Sequence of chain 1.A:
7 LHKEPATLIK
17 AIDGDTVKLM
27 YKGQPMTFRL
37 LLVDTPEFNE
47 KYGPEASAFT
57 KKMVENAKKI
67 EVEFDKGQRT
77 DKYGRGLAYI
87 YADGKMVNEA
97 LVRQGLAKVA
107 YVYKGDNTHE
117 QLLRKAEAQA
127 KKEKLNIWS

Binding-site contacts:
Ligand atom O2 contacts residue TYR109 of chain 1.A at 3.9 Å.
Ligand atom O2 contacts residue ASP77 of chain 1.A at 3.8 Å.
Ligand atom O4P contacts residue ARG81 of chain 1.A at 2.8 Å (salt-bridge).
Ligand atom C4 contacts residue TYR109 of chain 1.A at 3.6 Å (hydrophobic).
Ligand atom C4 contacts residue LEU83 of chain 1.A at 3.8 Å (hydrophobic).
Ligand atom O1P contacts residue LYS78 of chain 1.A at 2.5 Å (salt-bridge).
Ligand atom O4 contacts residue LEU37 of chain 1.A at 3.8 Å.
Ligand atom C4' contacts residue ARG81 of chain 1.A at 3.8 Å.
Ligand atom C5 contacts residue TYR107 of chain 1.A at 4.0 Å (hydrophobic).
Ligand atom O6P contacts residue CA1 of chain 1.B at 3.3 Å.
Ligand atom C5M contacts residue ARG35 of chain 1.A at 3.7 Å.
Ligand atom C2 contacts residue ASP77 of chain 1.A at 4.0 Å.
Ligand atom O5' contacts residue ARG35 of chain 1.A at 3.7 Å.
Ligand atom O1P contacts residue TYR79 of chain 1.A at 3.5 Å (h-bond).
Ligand atom P2 contacts residue ARG35 of chain 1.A at 3.6 Å.
Ligand atom O6P contacts residue TYR107 of chain 1.A at 3.9 Å.
Ligand atom C2' contacts residue TYR109 of chain 1.A at 3.5 Å (hydrophobic).
Ligand atom C5M contacts residue TYR107 of chain 1.A at 3.8 Å (hydrophobic).
Ligand atom C3' contacts residue TYR107 of chain 1.A at 4.0 Å (hydrophobic).
Ligand atom O3' contacts residue LYS78 of chain 1.A at 3.3 Å (salt-bridge).
Ligand atom C5' contacts residue ARG81 of chain 1.A at 4.0 Å.
Ligand atom O4 contacts residue LEU83 of chain 1.A at 3.6 Å.
Ligand atom P1 contacts residue LYS78 of chain 1.A at 3.5 Å.
Ligand atom O4' contacts residue ARG81 of chain 1.A at 3.0 Å (salt-bridge).
Ligand atom C5 contacts residue LEU83 of chain 1.A at 4.0 Å (hydrophobic).
Ligand atom O4P contacts residue ARG35 of chain 1.A at 2.9 Å (salt-bridge).
Ligand atom P1 contacts residue TYR79 of chain 1.A at 3.5 Å.
Ligand atom N3 contacts residue LEU83 of chain 1.A at 3.8 Å.
Ligand atom C5M contacts residue LEU36 of chain 1.A at 4.0 Å (hydrophobic).
Ligand atom P2 contacts residue ARG81 of chain 1.A at 4.0 Å.
Ligand atom C5' contacts residue TYR107 of chain 1.A at 3.5 Å (hydrophobic).
Ligand atom O6P contacts residue ARG35 of chain 1.A at 2.8 Å (salt-bridge).
Ligand atom O5' contacts residue ARG81 of chain 1.A at 3.0 Å (salt-bridge).
Ligand atom C1' contacts residue ARG81 of chain 1.A at 4.1 Å.
Ligand atom O2P contacts residue TYR79 of chain 1.A at 2.5 Å (h-bond).
Ligand atom C2 contacts residue TYR109 of chain 1.A at 3.8 Å (hydrophobic).
Ligand atom C2' contacts residue TYR107 of chain 1.A at 3.9 Å (hydrophobic).
Ligand atom O4 contacts residue TYR109 of chain 1.A at 3.9 Å.
Ligand atom N3 contacts residue TYR109 of chain 1.A at 3.4 Å.
Ligand atom O6P contacts residue ASP40 of chain 1.A at 3.3 Å (salt-bridge).

The protein below binds the small molecule below.
Small molecule (SMILES): Cc1cn([C@H]2C[C@H](OP(=O)(O)O)[C@@H](COP(=O)(O)O)O2)c(=O)[nH]c1=O